Binding-site contacts:
Ligand atom O13 contacts residue TYR102 of chain 1.C at 3.2 Å.
Ligand atom N23 contacts residue TRP156 of chain 1.C at 3.1 Å (h-bond).
Ligand atom C3 contacts residue TYR197 of chain 1.C at 3.7 Å (hydrophobic).
Ligand atom C1 contacts residue TYR102 of chain 1.C at 3.4 Å (hydrophobic).
Ligand atom O11 contacts residue TYR102 of chain 1.C at 3.4 Å.
Ligand atom C4 contacts residue LYS152 of chain 1.C at 3.7 Å.
Ligand atom C22 contacts residue TRP156 of chain 1.C at 3.1 Å (hydrophobic).
Ligand atom C37 contacts residue GLN125 of chain 1.B at 3.3 Å.
Ligand atom C21 contacts residue TYR102 of chain 1.C at 3.4 Å (hydrophobic).
Ligand atom O11 contacts residue LYS152 of chain 1.C at 3.6 Å.
Ligand atom C29 contacts residue TYR197 of chain 1.C at 3.5 Å (hydrophobic).
Ligand atom C25 contacts residue TRP156 of chain 1.C at 3.2 Å (hydrophobic).
Ligand atom C24 contacts residue TRP156 of chain 1.C at 3.2 Å (hydrophobic).
Ligand atom C22 contacts residue TYR158 of chain 1.C at 3.6 Å (hydrophobic).
Ligand atom O14 contacts residue TYR102 of chain 1.C at 3.7 Å.
Ligand atom C5 contacts residue LYS152 of chain 1.C at 3.5 Å.
Ligand atom C21 contacts residue SER155 of chain 1.C at 3.7 Å.
Ligand atom C9 contacts residue SER176 of chain 1.B at 3.6 Å.
Ligand atom C28 contacts residue TRP64 of chain 1.B at 3.7 Å (hydrophobic).
Ligand atom C19 contacts residue TYR204 of chain 1.C at 3.6 Å (hydrophobic).
Ligand atom C13 contacts residue TYR102 of chain 1.C at 3.3 Å (hydrophobic).
Ligand atom C20 contacts residue TYR204 of chain 1.C at 3.7 Å (hydrophobic).
Ligand atom C2 contacts residue TYR197 of chain 1.C at 3.4 Å (hydrophobic).
Ligand atom C3 contacts residue ASP206 of chain 1.C at 3.5 Å.
Ligand atom C22 contacts residue SER157 of chain 1.C at 3.7 Å.
Ligand atom C8 contacts residue SER176 of chain 1.B at 3.6 Å.
Ligand atom C4 contacts residue ASP206 of chain 1.C at 3.6 Å.
Ligand atom O13 contacts residue TRP64 of chain 1.B at 3.6 Å.
Ligand atom C39 contacts residue TYR197 of chain 1.C at 3.8 Å (hydrophobic).
Ligand atom C30 contacts residue TYR197 of chain 1.C at 3.7 Å (hydrophobic).
Ligand atom O28 contacts residue TRP64 of chain 1.B at 3.5 Å.
Ligand atom O8 contacts residue SER176 of chain 1.B at 3.0 Å (h-bond).
Ligand atom C12 contacts residue TYR102 of chain 1.C at 3.4 Å (hydrophobic).
Ligand atom C33 contacts residue TYR204 of chain 1.C at 3.7 Å (hydrophobic).
Ligand atom C22 contacts residue TYR204 of chain 1.C at 3.6 Å (hydrophobic).
Ligand atom C2 contacts residue TYR102 of chain 1.C at 3.4 Å (hydrophobic).
Ligand atom C23 contacts residue TRP156 of chain 1.C at 3.6 Å (hydrophobic).
Ligand atom O19 contacts residue TRP156 of chain 1.C at 3.0 Å (h-bond).
Ligand atom O27 contacts residue LEU127 of chain 1.B at 3.5 Å.
Ligand atom C29 contacts residue TRP64 of chain 1.B at 3.3 Å (hydrophobic).

A small-molecule ligand and the protein it binds are described below.
Small molecule (SMILES): CCN1C[C@]2(COC(=O)c3ccccc3N3C(=O)C[C@H](C)C3=O)CC[C@H](OC)[C@@]34[C@@H]5C[C@H]6[C@H](OC)[C@@H]5[C@](O)(C[C@@H]6OC)[C@@](O)([C@@H](OC)[C@H]23)[C@@H]14

Sequence of chain 1.B:
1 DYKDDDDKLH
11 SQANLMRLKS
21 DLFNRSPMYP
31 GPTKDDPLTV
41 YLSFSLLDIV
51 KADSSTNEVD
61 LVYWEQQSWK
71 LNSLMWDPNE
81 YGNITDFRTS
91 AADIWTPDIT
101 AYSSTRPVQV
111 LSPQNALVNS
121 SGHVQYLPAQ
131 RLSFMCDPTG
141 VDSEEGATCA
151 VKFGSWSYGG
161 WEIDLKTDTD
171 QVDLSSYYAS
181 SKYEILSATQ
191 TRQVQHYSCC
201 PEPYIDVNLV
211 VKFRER

Sequence of chain 1.C:
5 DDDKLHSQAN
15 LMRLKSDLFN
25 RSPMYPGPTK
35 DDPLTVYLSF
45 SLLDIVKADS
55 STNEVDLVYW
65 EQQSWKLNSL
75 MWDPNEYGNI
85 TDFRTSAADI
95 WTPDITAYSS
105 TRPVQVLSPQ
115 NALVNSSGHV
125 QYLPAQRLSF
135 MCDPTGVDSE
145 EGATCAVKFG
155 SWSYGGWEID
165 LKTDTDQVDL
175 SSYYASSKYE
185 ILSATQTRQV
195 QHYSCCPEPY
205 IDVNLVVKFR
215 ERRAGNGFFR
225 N